Sequence of chain 1.A:
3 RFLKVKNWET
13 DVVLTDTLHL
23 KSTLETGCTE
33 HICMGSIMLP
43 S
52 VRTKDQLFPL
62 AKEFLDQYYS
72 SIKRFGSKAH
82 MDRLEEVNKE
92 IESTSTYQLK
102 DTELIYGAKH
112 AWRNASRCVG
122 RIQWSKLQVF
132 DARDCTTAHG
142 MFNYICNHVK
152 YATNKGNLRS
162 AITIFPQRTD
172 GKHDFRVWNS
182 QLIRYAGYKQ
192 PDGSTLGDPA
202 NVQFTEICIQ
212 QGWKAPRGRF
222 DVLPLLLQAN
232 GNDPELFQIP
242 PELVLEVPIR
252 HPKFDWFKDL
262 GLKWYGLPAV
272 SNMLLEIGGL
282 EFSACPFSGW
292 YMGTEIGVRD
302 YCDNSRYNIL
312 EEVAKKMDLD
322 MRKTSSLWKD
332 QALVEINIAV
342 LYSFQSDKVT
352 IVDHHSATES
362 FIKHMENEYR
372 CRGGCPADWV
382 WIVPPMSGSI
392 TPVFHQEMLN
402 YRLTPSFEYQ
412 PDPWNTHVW

Binding-site contacts:
Ligand atom C07 contacts residue PRO269 of chain 1.A at 4.0 Å (hydrophobic).
Ligand atom N02 contacts residue TYR292 of chain 1.A at 3.8 Å.
Ligand atom N01 contacts residue PRO269 of chain 1.A at 3.9 Å.
Ligand atom C18 contacts residue HEM1 of chain 1.C at 3.5 Å.
Ligand atom C04 contacts residue HEM1 of chain 1.C at 4.0 Å.
Ligand atom F15 contacts residue ARG185 of chain 1.A at 3.1 Å.
Ligand atom C14 contacts residue GLN182 of chain 1.A at 3.5 Å.
Ligand atom F16 contacts residue GLN182 of chain 1.A at 3.5 Å.
Ligand atom C02 contacts residue HEM1 of chain 1.C at 3.7 Å.
Ligand atom N02 contacts residue TRP291 of chain 1.A at 2.9 Å (h-bond).
Ligand atom C03 contacts residue HEM1 of chain 1.C at 3.3 Å.
Ligand atom C11 contacts residue GLN182 of chain 1.A at 3.9 Å.
Ligand atom F16 contacts residue TYR266 of chain 1.A at 3.7 Å.
Ligand atom N19 contacts residue HEM1 of chain 1.C at 4.0 Å.
Ligand atom C12 contacts residue HEM1 of chain 1.C at 3.8 Å.
Ligand atom C07 contacts residue HEM1 of chain 1.C at 3.6 Å.
Ligand atom F15 contacts residue TYR266 of chain 1.A at 2.9 Å.
Ligand atom F16 contacts residue TYR292 of chain 1.A at 3.3 Å.
Ligand atom C02 contacts residue GLU296 of chain 1.A at 3.6 Å.
Ligand atom C13 contacts residue GLN182 of chain 1.A at 3.8 Å.
Ligand atom C06 contacts residue GLU296 of chain 1.A at 3.6 Å.
Ligand atom C07 contacts residue GLY290 of chain 1.A at 3.6 Å.
Ligand atom N02 contacts residue PRO269 of chain 1.A at 4.0 Å.
Ligand atom C07 contacts residue SER289 of chain 1.A at 3.9 Å.
Ligand atom C03 contacts residue PRO269 of chain 1.A at 3.8 Å (hydrophobic).
Ligand atom F15 contacts residue GLN182 of chain 1.A at 3.6 Å.
Ligand atom N02 contacts residue HEM1 of chain 1.C at 3.4 Å.
Ligand atom C02 contacts residue TRP291 of chain 1.A at 3.9 Å (hydrophobic).
Ligand atom N01 contacts residue GLU296 of chain 1.A at 2.7 Å (salt-bridge).
Ligand atom C15 contacts residue GLN182 of chain 1.A at 3.4 Å.
Ligand atom C16 contacts residue GLN182 of chain 1.A at 3.3 Å.
Ligand atom C08 contacts residue HEM1 of chain 1.C at 3.9 Å.
Ligand atom C15 contacts residue TYR266 of chain 1.A at 3.9 Å (hydrophobic).
Ligand atom N02 contacts residue GLU296 of chain 1.A at 2.7 Å (salt-bridge).
Ligand atom C08 contacts residue GLU296 of chain 1.A at 3.6 Å.
Ligand atom C05 contacts residue VAL271 of chain 1.A at 3.5 Å (hydrophobic).
Ligand atom C02 contacts residue PRO269 of chain 1.A at 3.8 Å (hydrophobic).
Ligand atom C14 contacts residue ARG185 of chain 1.A at 3.8 Å.
Ligand atom C07 contacts residue PHE288 of chain 1.A at 3.7 Å (hydrophobic).
Ligand atom C08 contacts residue VAL271 of chain 1.A at 3.9 Å (hydrophobic).

This protein binds this small molecule.
Small molecule (SMILES): Cc1cc(N)nc(CCc2cc(CCN)cc(F)c2F)c1